The small molecule below binds the protein below.
Small molecule (SMILES): CC(=O)N[C@@H]1[C@@H](O)[C@H](O)[C@@H](CO)O[C@H]1O

Sequence of chain 52.A:
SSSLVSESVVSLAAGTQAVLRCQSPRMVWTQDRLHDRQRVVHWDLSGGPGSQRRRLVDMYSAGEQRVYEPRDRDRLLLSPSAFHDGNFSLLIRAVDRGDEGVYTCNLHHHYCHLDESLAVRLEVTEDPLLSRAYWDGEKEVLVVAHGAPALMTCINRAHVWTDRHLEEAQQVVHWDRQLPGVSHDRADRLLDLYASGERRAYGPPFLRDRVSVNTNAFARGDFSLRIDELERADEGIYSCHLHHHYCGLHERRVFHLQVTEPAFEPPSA

Binding-site contacts:
Ligand atom C5 contacts residue ASN87 of chain 52.A at 3.7 Å.
Ligand atom C5 contacts residue LEU151 of chain 52.A at 4.1 Å (hydrophobic).
Ligand atom C2 contacts residue ASN87 of chain 52.A at 2.4 Å.
Ligand atom C7 contacts residue ASN87 of chain 52.A at 3.1 Å.
Ligand atom O7 contacts residue ASN87 of chain 52.A at 3.0 Å (h-bond).
Ligand atom N2 contacts residue ASN87 of chain 52.A at 2.8 Å (h-bond).
Ligand atom C1 contacts residue ASN87 of chain 52.A at 1.4 Å.
Ligand atom C7 contacts residue ASP85 of chain 52.A at 4.4 Å.
Ligand atom C1 contacts residue SER89 of chain 52.A at 4.5 Å.
Ligand atom O7 contacts residue ASP85 of chain 52.A at 3.4 Å (salt-bridge).
Ligand atom O4 contacts residue LEU151 of chain 52.A at 4.1 Å.
Ligand atom C8 contacts residue ASN87 of chain 52.A at 4.3 Å.
Ligand atom O6 contacts residue LEU91 of chain 52.A at 4.1 Å.
Ligand atom C6 contacts residue LEU91 of chain 52.A at 3.7 Å (hydrophobic).
Ligand atom C3 contacts residue ASN87 of chain 52.A at 3.8 Å.
Ligand atom C6 contacts residue LEU151 of chain 52.A at 3.8 Å (hydrophobic).
Ligand atom C4 contacts residue ASN87 of chain 52.A at 4.2 Å.
Ligand atom O5 contacts residue ASN87 of chain 52.A at 2.4 Å (h-bond).